Sequence of chain 4.A:
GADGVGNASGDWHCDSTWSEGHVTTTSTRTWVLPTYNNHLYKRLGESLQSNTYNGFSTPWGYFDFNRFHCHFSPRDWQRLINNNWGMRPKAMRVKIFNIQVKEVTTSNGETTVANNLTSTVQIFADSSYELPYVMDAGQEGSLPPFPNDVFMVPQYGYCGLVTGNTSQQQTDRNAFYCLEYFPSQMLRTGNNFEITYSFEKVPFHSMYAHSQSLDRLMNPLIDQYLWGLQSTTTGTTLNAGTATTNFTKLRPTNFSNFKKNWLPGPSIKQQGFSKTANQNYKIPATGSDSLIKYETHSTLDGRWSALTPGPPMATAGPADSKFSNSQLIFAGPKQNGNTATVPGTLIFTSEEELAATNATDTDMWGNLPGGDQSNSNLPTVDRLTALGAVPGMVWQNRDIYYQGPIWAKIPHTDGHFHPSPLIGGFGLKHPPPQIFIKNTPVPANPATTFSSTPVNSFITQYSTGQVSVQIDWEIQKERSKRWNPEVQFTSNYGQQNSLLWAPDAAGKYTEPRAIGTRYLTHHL

Binding-site contacts:
Ligand atom O5' contacts residue PRO419 of chain 4.A at 3.9 Å.
Ligand atom C5 contacts residue PRO203 of chain 4.A at 4.3 Å (hydrophobic).
Ligand atom N6 contacts residue GLY427 of chain 4.A at 2.8 Å (h-bond).
Ligand atom C5 contacts residue SER420 of chain 4.A at 4.3 Å.
Ligand atom C1' contacts residue HIS418 of chain 4.A at 4.1 Å.
Ligand atom C4 contacts residue PRO203 of chain 4.A at 4.2 Å (hydrophobic).
Ligand atom O2P contacts residue HIS416 of chain 4.A at 2.8 Å (h-bond).
Ligand atom C2 contacts residue VAL202 of chain 4.A at 4.3 Å (hydrophobic).
Ligand atom N1 contacts residue PRO419 of chain 4.A at 3.5 Å (h-bond).
Ligand atom N1 contacts residue GLY427 of chain 4.A at 2.7 Å (h-bond).
Ligand atom O4' contacts residue PRO419 of chain 4.A at 4.3 Å.
Ligand atom C6 contacts residue PRO419 of chain 4.A at 3.2 Å (hydrophobic).
Ligand atom N3 contacts residue PRO203 of chain 4.A at 4.4 Å.
Ligand atom N1 contacts residue VAL202 of chain 4.A at 3.7 Å.
Ligand atom N7 contacts residue SER420 of chain 4.A at 3.9 Å.
Ligand atom N9 contacts residue PRO203 of chain 4.A at 4.2 Å.
Ligand atom O2P contacts residue PRO419 of chain 4.A at 4.2 Å.
Ligand atom N7 contacts residue HIS418 of chain 4.A at 4.4 Å.
Ligand atom N6 contacts residue SER420 of chain 4.A at 4.0 Å.
Ligand atom C6 contacts residue SER420 of chain 4.A at 4.3 Å.
Ligand atom N6 contacts residue GLY425 of chain 4.A at 4.1 Å.
Ligand atom C6 contacts residue PRO203 of chain 4.A at 4.4 Å (hydrophobic).
Ligand atom N7 contacts residue PRO419 of chain 4.A at 4.3 Å.
Ligand atom C2' contacts residue PRO203 of chain 4.A at 4.0 Å (hydrophobic).
Ligand atom C2 contacts residue PRO419 of chain 4.A at 4.0 Å (hydrophobic).
Ligand atom C6 contacts residue GLY427 of chain 4.A at 3.7 Å.
Ligand atom N6 contacts residue VAL202 of chain 4.A at 4.0 Å.
Ligand atom C4 contacts residue PRO419 of chain 4.A at 4.2 Å (hydrophobic).
Ligand atom N6 contacts residue PHE426 of chain 4.A at 3.8 Å.
Ligand atom O1P contacts residue HIS416 of chain 4.A at 4.2 Å.
Ligand atom P contacts residue HIS416 of chain 4.A at 4.0 Å.
Ligand atom O4' contacts residue HIS418 of chain 4.A at 4.1 Å.
Ligand atom C8 contacts residue PRO203 of chain 4.A at 4.4 Å (hydrophobic).
Ligand atom N6 contacts residue PRO419 of chain 4.A at 3.4 Å (h-bond).
Ligand atom C5 contacts residue PRO419 of chain 4.A at 3.7 Å (hydrophobic).
Ligand atom N3 contacts residue PRO419 of chain 4.A at 4.3 Å.
Ligand atom C8 contacts residue HIS418 of chain 4.A at 3.7 Å.
Ligand atom N9 contacts residue HIS418 of chain 4.A at 4.3 Å.
Ligand atom C6 contacts residue VAL202 of chain 4.A at 3.9 Å (hydrophobic).
Ligand atom C2 contacts residue GLY427 of chain 4.A at 3.4 Å.

The small molecule below binds the protein below.
Small molecule (SMILES): Nc1ncnc2c1ncn2[C@H]1C[C@H](O)[C@@H](COP(=O)(O)O)O1